Sequence of chain 1.L:
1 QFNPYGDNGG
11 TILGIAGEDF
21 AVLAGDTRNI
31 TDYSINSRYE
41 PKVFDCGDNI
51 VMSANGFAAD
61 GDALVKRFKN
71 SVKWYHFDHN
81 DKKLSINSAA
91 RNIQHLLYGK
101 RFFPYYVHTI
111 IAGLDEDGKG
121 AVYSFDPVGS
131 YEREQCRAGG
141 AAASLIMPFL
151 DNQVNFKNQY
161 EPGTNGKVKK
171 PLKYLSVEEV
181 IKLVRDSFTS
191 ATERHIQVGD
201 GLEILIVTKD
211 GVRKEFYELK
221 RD

The small molecule below binds the protein below.
Small molecule (SMILES): CC(C)C[C@H](NC(=O)[C@H](Cc1ccccc1)NC(=O)c1cnccn1)B(O)O

Binding-site contacts:
Ligand atom C10 contacts residue THR21 of chain 1.K at 3.6 Å.
Ligand atom O8 contacts residue ALA49 of chain 1.K at 3.2 Å (h-bond).
Ligand atom N20 contacts residue GLY47 of chain 1.K at 3.0 Å (h-bond).
Ligand atom C22 contacts residue THR1 of chain 1.K at 2.7 Å.
Ligand atom C6 contacts residue ALA27 of chain 1.K at 3.8 Å (hydrophobic).
Ligand atom O27 contacts residue THR1 of chain 1.K at 2.4 Å (h-bond).
Ligand atom O28 contacts residue TYR170 of chain 1.K at 3.9 Å.
Ligand atom C3 contacts residue ALA49 of chain 1.K at 3.6 Å (hydrophobic).
Ligand atom C22 contacts residue LYS33 of chain 1.K at 3.7 Å.
Ligand atom C18 contacts residue GLY47 of chain 1.K at 3.8 Å.
Ligand atom C21 contacts residue THR1 of chain 1.K at 2.4 Å.
Ligand atom O28 contacts residue THR1 of chain 1.K at 2.3 Å (h-bond).
Ligand atom O19 contacts residue THR21 of chain 1.K at 3.0 Å (h-bond).
Ligand atom C21 contacts residue GLY47 of chain 1.K at 3.9 Å.
Ligand atom O8 contacts residue GLY47 of chain 1.K at 3.7 Å.
Ligand atom O27 contacts residue GLY47 of chain 1.K at 3.0 Å (h-bond).
Ligand atom C2 contacts residue THR21 of chain 1.K at 3.9 Å.
Ligand atom N9 contacts residue THR21 of chain 1.K at 3.0 Å (h-bond).
Ligand atom C3 contacts residue ASP126 of chain 1.L at 3.8 Å.
Ligand atom C10 contacts residue GLY47 of chain 1.K at 3.6 Å.
Ligand atom C17 contacts residue THR21 of chain 1.K at 3.6 Å.
Ligand atom C7 contacts residue THR21 of chain 1.K at 3.9 Å.
Ligand atom C22 contacts residue GLY47 of chain 1.K at 3.8 Å.
Ligand atom N4 contacts residue ASP126 of chain 1.L at 3.5 Å.
Ligand atom O8 contacts residue GLY48 of chain 1.K at 4.0 Å.
Ligand atom B26 contacts residue THR1 of chain 1.K at 1.4 Å.
Ligand atom C11 contacts residue THR21 of chain 1.K at 3.2 Å.
Ligand atom C23 contacts residue GLY47 of chain 1.K at 3.6 Å.
Ligand atom C25 contacts residue ARG19 of chain 1.K at 4.0 Å.
Ligand atom O19 contacts residue ALA20 of chain 1.K at 3.4 Å.
Ligand atom C6 contacts residue THR21 of chain 1.K at 3.8 Å.
Ligand atom N20 contacts residue THR1 of chain 1.K at 3.7 Å.
Ligand atom C21 contacts residue LYS33 of chain 1.K at 3.8 Å.
Ligand atom C13 contacts residue GLY47 of chain 1.K at 3.9 Å.
Ligand atom C24 contacts residue ALA49 of chain 1.K at 3.7 Å (hydrophobic).
Ligand atom N1 contacts residue THR21 of chain 1.K at 3.0 Å (h-bond).
Ligand atom O27 contacts residue ALA46 of chain 1.K at 3.9 Å.
Ligand atom C24 contacts residue MET45 of chain 1.K at 3.7 Å (hydrophobic).
Ligand atom C25 contacts residue ALA20 of chain 1.K at 3.7 Å (hydrophobic).
Ligand atom B26 contacts residue LYS33 of chain 1.K at 3.8 Å.

Sequence of chain 1.K:
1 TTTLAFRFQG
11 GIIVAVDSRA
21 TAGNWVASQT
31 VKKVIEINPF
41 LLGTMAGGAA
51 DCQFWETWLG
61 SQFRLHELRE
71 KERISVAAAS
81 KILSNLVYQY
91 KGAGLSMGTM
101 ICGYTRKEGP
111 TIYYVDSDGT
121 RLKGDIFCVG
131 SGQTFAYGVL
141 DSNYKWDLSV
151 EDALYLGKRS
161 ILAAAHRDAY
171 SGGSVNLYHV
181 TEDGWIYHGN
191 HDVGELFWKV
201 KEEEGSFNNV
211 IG